Sequence of chain 25.C:
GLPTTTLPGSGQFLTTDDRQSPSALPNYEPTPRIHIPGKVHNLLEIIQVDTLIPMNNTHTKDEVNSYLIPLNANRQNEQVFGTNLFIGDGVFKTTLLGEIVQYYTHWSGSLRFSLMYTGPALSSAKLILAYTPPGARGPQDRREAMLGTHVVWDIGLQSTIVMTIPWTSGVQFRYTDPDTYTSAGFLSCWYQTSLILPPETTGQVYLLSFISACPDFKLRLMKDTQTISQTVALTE

The small molecule below binds the protein below.
Small molecule (SMILES): Cc1cc(CCCCCCCOc2ccc(C3=N[C@@H](C)CO3)cc2Cl)on1

Sequence of chain 25.A:
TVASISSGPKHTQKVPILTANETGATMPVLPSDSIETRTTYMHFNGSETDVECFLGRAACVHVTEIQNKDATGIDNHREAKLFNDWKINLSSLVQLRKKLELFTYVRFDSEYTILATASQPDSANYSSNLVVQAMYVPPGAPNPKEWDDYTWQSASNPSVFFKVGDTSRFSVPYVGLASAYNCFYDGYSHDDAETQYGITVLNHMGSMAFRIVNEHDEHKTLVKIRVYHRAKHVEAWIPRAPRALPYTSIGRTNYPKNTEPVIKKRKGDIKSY

Sequence of chain 21.C:
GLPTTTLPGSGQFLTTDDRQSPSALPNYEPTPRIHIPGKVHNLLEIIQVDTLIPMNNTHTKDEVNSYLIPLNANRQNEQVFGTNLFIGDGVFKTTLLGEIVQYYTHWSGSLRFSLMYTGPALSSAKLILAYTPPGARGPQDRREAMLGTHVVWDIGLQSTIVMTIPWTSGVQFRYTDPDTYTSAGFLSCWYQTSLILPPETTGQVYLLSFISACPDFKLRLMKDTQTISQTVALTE

Binding-site contacts:
Ligand atom C2B contacts residue TYR197 of chain 25.A at 3.3 Å (hydrophobic).
Ligand atom N2 contacts residue PRO174 of chain 25.A at 3.7 Å.
Ligand atom C31 contacts residue PRO174 of chain 25.A at 3.3 Å (hydrophobic).
Ligand atom C31 contacts residue VAL176 of chain 25.A at 3.3 Å (hydrophobic).
Ligand atom N3A contacts residue ASN219 of chain 25.A at 3.4 Å (h-bond).
Ligand atom O1A contacts residue VAL122 of chain 25.A at 4.0 Å.
Ligand atom C4B contacts residue LEU106 of chain 25.A at 3.7 Å (hydrophobic).
Ligand atom C4A contacts residue ASN198 of chain 25.A at 3.9 Å.
Ligand atom CL1 contacts residue MET221 of chain 25.A at 3.8 Å.
Ligand atom O1 contacts residue TYR152 of chain 25.A at 3.9 Å.
Ligand atom C3B contacts residue LEU106 of chain 25.A at 3.8 Å (hydrophobic).
Ligand atom C3 contacts residue PRO174 of chain 25.A at 3.7 Å (hydrophobic).
Ligand atom C2C contacts residue VAL188 of chain 25.A at 2.8 Å (hydrophobic).
Ligand atom C5 contacts residue PHE186 of chain 25.A at 3.7 Å (hydrophobic).
Ligand atom C4 contacts residue PHE186 of chain 25.A at 3.7 Å (hydrophobic).
Ligand atom O1 contacts residue PHE186 of chain 25.A at 3.8 Å.
Ligand atom C4 contacts residue TYR152 of chain 25.A at 3.7 Å (hydrophobic).
Ligand atom C31 contacts residue SER175 of chain 25.A at 3.5 Å.
Ligand atom C5C contacts residue TYR128 of chain 25.A at 3.7 Å (hydrophobic).
Ligand atom C3 contacts residue PHE186 of chain 25.A at 3.9 Å (hydrophobic).
Ligand atom C3B contacts residue TYR197 of chain 25.A at 3.3 Å (hydrophobic).
Ligand atom O1B contacts residue MET221 of chain 25.A at 3.8 Å.
Ligand atom O1 contacts residue VAL188 of chain 25.A at 3.8 Å.
Ligand atom C5 contacts residue TYR152 of chain 25.A at 3.6 Å (hydrophobic).
Ligand atom C3C contacts residue TYR128 of chain 25.A at 3.6 Å (hydrophobic).
Ligand atom C5A contacts residue CYS199 of chain 25.A at 3.9 Å (hydrophobic).
Ligand atom N2 contacts residue ALA24 of chain 25.C at 3.1 Å.
Ligand atom C4C contacts residue TYR152 of chain 25.A at 3.9 Å (hydrophobic).
Ligand atom CL1 contacts residue ASN105 of chain 25.A at 3.3 Å.
Ligand atom N2 contacts residue PHE186 of chain 25.A at 4.0 Å.
Ligand atom C6C contacts residue VAL191 of chain 25.A at 3.3 Å (hydrophobic).
Ligand atom C31 contacts residue ALA150 of chain 25.A at 3.5 Å (hydrophobic).
Ligand atom C3C contacts residue VAL188 of chain 25.A at 3.3 Å (hydrophobic).
Ligand atom CM1 contacts residue CYS199 of chain 25.A at 3.8 Å (hydrophobic).
Ligand atom C7C contacts residue TYR128 of chain 25.A at 3.5 Å (hydrophobic).
Ligand atom C5C contacts residue ILE104 of chain 25.A at 4.0 Å (hydrophobic).
Ligand atom C5A contacts residue VAL122 of chain 25.A at 3.9 Å (hydrophobic).
Ligand atom CL1 contacts residue ILE104 of chain 25.A at 3.6 Å.
Ligand atom O1 contacts residue ALA24 of chain 25.C at 3.4 Å.
Ligand atom C1C contacts residue TYR152 of chain 25.A at 3.9 Å (hydrophobic).